Sequence of chain 2.K:
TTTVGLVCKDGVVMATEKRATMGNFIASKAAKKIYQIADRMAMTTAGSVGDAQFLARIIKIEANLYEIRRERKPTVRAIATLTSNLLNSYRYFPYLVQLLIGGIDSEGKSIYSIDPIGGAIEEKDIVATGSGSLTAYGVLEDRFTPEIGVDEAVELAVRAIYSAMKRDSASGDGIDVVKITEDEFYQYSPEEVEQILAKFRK

Sequence of chain 2.J:
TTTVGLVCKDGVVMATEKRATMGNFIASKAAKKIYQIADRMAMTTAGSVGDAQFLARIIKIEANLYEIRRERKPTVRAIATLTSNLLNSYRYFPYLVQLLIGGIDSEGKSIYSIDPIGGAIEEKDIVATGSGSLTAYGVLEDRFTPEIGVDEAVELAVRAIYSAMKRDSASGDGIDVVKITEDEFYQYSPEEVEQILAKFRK

The protein below binds the small molecule below.
Small molecule (SMILES): CCCC[C@@H](C=O)NC(=O)[C@H](CC(C)C)NC(=O)[C@H](CC(C)C)NC(C)=O

Binding-site contacts:
Ligand atom CD1 contacts residue GLY119 of chain 2.K at 3.9 Å.
Ligand atom N3 contacts residue GLY47 of chain 2.J at 2.9 Å (h-bond).
Ligand atom O28 contacts residue THR21 of chain 2.J at 3.8 Å.
Ligand atom C2 contacts residue GLY47 of chain 2.J at 3.4 Å.
Ligand atom CE3 contacts residue LYS32 of chain 2.J at 3.7 Å.
Ligand atom C3 contacts residue LYS33 of chain 2.J at 3.5 Å.
Ligand atom CD2 contacts residue ALA27 of chain 2.J at 3.6 Å (hydrophobic).
Ligand atom CD1 contacts residue ASP115 of chain 2.K at 3.4 Å.
Ligand atom C19 contacts residue THR45 of chain 2.J at 3.0 Å.
Ligand atom CB3 contacts residue LYS33 of chain 2.J at 3.6 Å.
Ligand atom CB3 contacts residue THR45 of chain 2.J at 3.9 Å.
Ligand atom CB3 contacts residue THR1 of chain 2.J at 2.6 Å.
Ligand atom CB2 contacts residue GLY47 of chain 2.J at 3.7 Å.
Ligand atom CA3 contacts residue ARG19 of chain 2.J at 3.8 Å.
Ligand atom O1 contacts residue GLY47 of chain 2.J at 3.9 Å.
Ligand atom N2 contacts residue THR21 of chain 2.J at 3.1 Å (h-bond).
Ligand atom CG1 contacts residue ASP115 of chain 2.K at 3.4 Å.
Ligand atom C1 contacts residue VAL49 of chain 2.J at 3.9 Å (hydrophobic).
Ligand atom CD4 contacts residue SER48 of chain 2.J at 3.8 Å.
Ligand atom CA1 contacts residue THR21 of chain 2.J at 3.5 Å.
Ligand atom O2 contacts residue THR21 of chain 2.J at 3.1 Å (h-bond).
Ligand atom CD1 contacts residue ILE121 of chain 2.K at 3.9 Å (hydrophobic).
Ligand atom CD4 contacts residue GLY47 of chain 2.J at 3.6 Å.
Ligand atom O2 contacts residue ALA20 of chain 2.J at 3.6 Å.
Ligand atom CA3 contacts residue THR1 of chain 2.J at 2.3 Å.
Ligand atom C3 contacts residue THR1 of chain 2.J at 1.2 Å.
Ligand atom C3 contacts residue ARG19 of chain 2.J at 3.8 Å.
Ligand atom CB1 contacts residue VAL49 of chain 2.J at 3.5 Å (hydrophobic).
Ligand atom C1 contacts residue THR21 of chain 2.J at 3.9 Å.
Ligand atom O1 contacts residue SER48 of chain 2.J at 3.4 Å.
Ligand atom N3 contacts residue THR1 of chain 2.J at 3.4 Å (h-bond).
Ligand atom CE3 contacts residue THR45 of chain 2.J at 3.0 Å.
Ligand atom O3 contacts residue THR1 of chain 2.J at 2.1 Å (h-bond).
Ligand atom CD2 contacts residue THR21 of chain 2.J at 3.9 Å.
Ligand atom O1 contacts residue VAL49 of chain 2.J at 3.0 Å (h-bond).
Ligand atom CB1 contacts residue ASP115 of chain 2.K at 3.6 Å.
Ligand atom C10 contacts residue MET22 of chain 2.J at 4.0 Å (hydrophobic).
Ligand atom CG3 contacts residue VAL49 of chain 2.J at 3.8 Å (hydrophobic).
Ligand atom CA2 contacts residue GLY47 of chain 2.J at 3.0 Å.
Ligand atom CA3 contacts residue LYS33 of chain 2.J at 3.8 Å.